A small-molecule ligand and the protein it binds are described below.
Small molecule (SMILES): CC(=O)N[C@@H]1[C@@H](O)[C@H](O)[C@@H](CO)O[C@H]1O

Sequence of chain 1.A:
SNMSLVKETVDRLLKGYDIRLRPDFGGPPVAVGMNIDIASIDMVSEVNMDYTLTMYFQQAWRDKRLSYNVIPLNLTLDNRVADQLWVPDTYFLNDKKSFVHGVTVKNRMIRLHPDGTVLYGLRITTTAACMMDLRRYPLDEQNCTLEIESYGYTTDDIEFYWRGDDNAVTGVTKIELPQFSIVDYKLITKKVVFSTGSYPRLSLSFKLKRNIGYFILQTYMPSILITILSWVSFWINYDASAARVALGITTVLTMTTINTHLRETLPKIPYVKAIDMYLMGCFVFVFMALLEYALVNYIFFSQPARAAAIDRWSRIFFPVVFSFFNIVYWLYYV

Binding-site contacts:
Ligand atom C6 contacts residue HIS119 of chain 1.A at 4.2 Å.
Ligand atom C5 contacts residue HIS119 of chain 1.A at 4.0 Å.
Ligand atom O7 contacts residue ASN80 of chain 1.A at 3.7 Å.
Ligand atom N2 contacts residue ASN80 of chain 1.A at 2.9 Å (h-bond).
Ligand atom C8 contacts residue ASN80 of chain 1.A at 3.7 Å.
Ligand atom O5 contacts residue ASN80 of chain 1.A at 2.4 Å (h-bond).
Ligand atom C4 contacts residue ASN80 of chain 1.A at 4.2 Å.
Ligand atom C1 contacts residue ASN80 of chain 1.A at 1.4 Å.
Ligand atom O5 contacts residue HIS119 of chain 1.A at 3.5 Å.
Ligand atom C3 contacts residue ASN80 of chain 1.A at 3.8 Å.
Ligand atom C8 contacts residue LEU79 of chain 1.A at 3.5 Å (hydrophobic).
Ligand atom C5 contacts residue ASN80 of chain 1.A at 3.6 Å.
Ligand atom C8 contacts residue PRO78 of chain 1.A at 3.8 Å (hydrophobic).
Ligand atom C7 contacts residue ASN80 of chain 1.A at 3.4 Å.
Ligand atom C2 contacts residue ASN80 of chain 1.A at 2.5 Å.
Ligand atom C1 contacts residue HIS119 of chain 1.A at 3.9 Å.